A protein and the small-molecule ligand that binds it are described below.
Small molecule (SMILES): CC(=O)N[C@H]1[C@H](O[C@H]2[C@H](O)[C@@H](NC(C)=O)CO[C@@H]2CO)O[C@H](CO)[C@@H](O[C@@H]2O[C@H](CO)[C@@H](O)[C@H](O[C@H]3O[C@H](CO)[C@@H](O)[C@H](O)[C@@H]3O[C@H]3O[C@H](CO)[C@@H](O)[C@H](O)[C@@H]3O)[C@@H]2O)[C@@H]1O

Sequence of chain 1.A:
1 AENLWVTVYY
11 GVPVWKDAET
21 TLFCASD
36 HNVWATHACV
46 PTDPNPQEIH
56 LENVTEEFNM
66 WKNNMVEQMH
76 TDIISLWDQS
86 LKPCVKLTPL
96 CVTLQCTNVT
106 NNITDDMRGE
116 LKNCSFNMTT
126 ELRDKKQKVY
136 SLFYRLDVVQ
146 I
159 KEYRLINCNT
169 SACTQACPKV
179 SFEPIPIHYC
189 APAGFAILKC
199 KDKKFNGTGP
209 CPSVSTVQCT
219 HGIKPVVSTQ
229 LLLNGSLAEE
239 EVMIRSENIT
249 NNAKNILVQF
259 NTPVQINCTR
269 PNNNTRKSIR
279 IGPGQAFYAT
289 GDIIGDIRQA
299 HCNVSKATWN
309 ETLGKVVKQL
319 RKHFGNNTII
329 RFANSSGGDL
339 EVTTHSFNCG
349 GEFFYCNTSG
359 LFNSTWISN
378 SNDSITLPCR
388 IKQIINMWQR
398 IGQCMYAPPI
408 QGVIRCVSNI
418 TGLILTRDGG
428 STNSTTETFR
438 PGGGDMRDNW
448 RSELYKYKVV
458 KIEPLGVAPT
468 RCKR

Binding-site contacts:
Ligand atom C1 contacts residue SER415 of chain 1.A at 3.7 Å.
Ligand atom C2 contacts residue SER415 of chain 1.A at 3.6 Å.
Ligand atom C8 contacts residue SER415 of chain 1.A at 4.0 Å.
Ligand atom C1 contacts residue VAL414 of chain 1.A at 4.0 Å (hydrophobic).
Ligand atom O3 contacts residue CYS413 of chain 1.A at 3.8 Å.
Ligand atom C8 contacts residue VAL224 of chain 1.A at 4.0 Å (hydrophobic).
Ligand atom C7 contacts residue SER415 of chain 1.A at 3.9 Å.
Ligand atom O5 contacts residue ASN232 of chain 1.A at 2.3 Å (h-bond).
Ligand atom C1 contacts residue ASN232 of chain 1.A at 1.4 Å.
Ligand atom O6 contacts residue GLY348 of chain 1.A at 3.3 Å.
Ligand atom N2 contacts residue ASN232 of chain 1.A at 2.9 Å (h-bond).
Ligand atom O6 contacts residue GLN408 of chain 1.A at 3.5 Å.
Ligand atom C5 contacts residue ASN232 of chain 1.A at 3.7 Å.
Ligand atom O7 contacts residue ASN232 of chain 1.A at 3.8 Å.
Ligand atom C3 contacts residue VAL414 of chain 1.A at 3.8 Å (hydrophobic).
Ligand atom O7 contacts residue CYS413 of chain 1.A at 3.5 Å.
Ligand atom O6 contacts residue GLU181 of chain 1.A at 3.6 Å (salt-bridge).
Ligand atom C4 contacts residue GLU181 of chain 1.A at 3.7 Å.
Ligand atom C6 contacts residue GLU181 of chain 1.A at 3.6 Å.
Ligand atom O5 contacts residue GLU181 of chain 1.A at 3.8 Å.
Ligand atom C2 contacts residue ASN232 of chain 1.A at 2.5 Å.
Ligand atom C3 contacts residue SER415 of chain 1.A at 3.7 Å.
Ligand atom C6 contacts residue NAG1 of chain 1.N at 3.6 Å.
Ligand atom C3 contacts residue ASN232 of chain 1.A at 3.8 Å.
Ligand atom O7 contacts residue VAL414 of chain 1.A at 3.0 Å (h-bond).
Ligand atom C8 contacts residue ASN346 of chain 1.A at 3.8 Å.
Ligand atom C7 contacts residue ASN232 of chain 1.A at 3.6 Å.
Ligand atom O3 contacts residue GLU181 of chain 1.A at 3.8 Å.
Ligand atom O4 contacts residue VAL414 of chain 1.A at 3.8 Å.
Ligand atom O6 contacts residue SER179 of chain 1.A at 3.3 Å (h-bond).
Ligand atom C5 contacts residue NAG1 of chain 1.N at 3.7 Å.
Ligand atom N2 contacts residue SER415 of chain 1.A at 2.9 Å (h-bond).
Ligand atom C5 contacts residue VAL414 of chain 1.A at 3.4 Å (hydrophobic).
Ligand atom C4 contacts residue VAL414 of chain 1.A at 3.9 Å (hydrophobic).
Ligand atom O4 contacts residue GLN408 of chain 1.A at 4.0 Å.
Ligand atom C8 contacts residue LEU231 of chain 1.A at 3.6 Å (hydrophobic).
Ligand atom O7 contacts residue PRO182 of chain 1.A at 3.8 Å.
Ligand atom C6 contacts residue GLN408 of chain 1.A at 3.4 Å.
Ligand atom O5 contacts residue NAG1 of chain 1.N at 3.4 Å.
Ligand atom C6 contacts residue SER179 of chain 1.A at 3.3 Å.